The small molecule below binds the protein below.
Small molecule (SMILES): CC(=O)N[C@H]1[C@H](O[C@H]2[C@H](O)[C@@H](NC(C)=O)CO[C@@H]2CO)O[C@H](CO)[C@@H](O)[C@@H]1O

Binding-site contacts:
Ligand atom C2 contacts residue ASN162 of chain 1.G at 2.4 Å.
Ligand atom C8 contacts residue GLY127 of chain 1.G at 3.9 Å.
Ligand atom C7 contacts residue GLN158 of chain 1.G at 3.5 Å.
Ligand atom C1 contacts residue GLN158 of chain 1.G at 4.5 Å.
Ligand atom O7 contacts residue ASN162 of chain 1.G at 2.9 Å (h-bond).
Ligand atom O6 contacts residue ASN162 of chain 1.G at 4.5 Å.
Ligand atom O3 contacts residue GLN158 of chain 1.G at 3.8 Å.
Ligand atom O7 contacts residue GLY127 of chain 1.G at 3.3 Å.
Ligand atom C3 contacts residue GLN158 of chain 1.G at 3.7 Å.
Ligand atom N2 contacts residue GLN158 of chain 1.G at 2.8 Å (h-bond).
Ligand atom C5 contacts residue GLY127 of chain 1.G at 4.0 Å.
Ligand atom O6 contacts residue GLY127 of chain 1.G at 4.1 Å.
Ligand atom N2 contacts residue GLY127 of chain 1.G at 4.0 Å.
Ligand atom O3 contacts residue THR128 of chain 1.G at 4.4 Å.
Ligand atom C5 contacts residue ASN162 of chain 1.G at 3.7 Å.
Ligand atom C4 contacts residue ASN162 of chain 1.G at 4.2 Å.
Ligand atom C1 contacts residue ASN162 of chain 1.G at 1.4 Å.
Ligand atom C2 contacts residue GLN158 of chain 1.G at 3.7 Å.
Ligand atom O7 contacts residue THR128 of chain 1.G at 4.2 Å.
Ligand atom O7 contacts residue ARG126 of chain 1.G at 4.4 Å.
Ligand atom O4 contacts residue GLY127 of chain 1.G at 3.6 Å.
Ligand atom C6 contacts residue GLY127 of chain 1.G at 4.4 Å.
Ligand atom C2 contacts residue GLY127 of chain 1.G at 4.5 Å.
Ligand atom C3 contacts residue ASN162 of chain 1.G at 3.8 Å.
Ligand atom C4 contacts residue GLY127 of chain 1.G at 4.2 Å.
Ligand atom C7 contacts residue ASN162 of chain 1.G at 3.0 Å.
Ligand atom C8 contacts residue ASN162 of chain 1.G at 4.2 Å.
Ligand atom O5 contacts residue ASN162 of chain 1.G at 2.4 Å (h-bond).
Ligand atom C7 contacts residue GLY127 of chain 1.G at 3.5 Å.
Ligand atom C3 contacts residue GLY127 of chain 1.G at 3.9 Å.
Ligand atom C1 contacts residue GLY127 of chain 1.G at 4.4 Å.
Ligand atom C8 contacts residue GLN158 of chain 1.G at 3.3 Å.
Ligand atom N2 contacts residue ASN162 of chain 1.G at 2.8 Å (h-bond).

Sequence of chain 1.G:
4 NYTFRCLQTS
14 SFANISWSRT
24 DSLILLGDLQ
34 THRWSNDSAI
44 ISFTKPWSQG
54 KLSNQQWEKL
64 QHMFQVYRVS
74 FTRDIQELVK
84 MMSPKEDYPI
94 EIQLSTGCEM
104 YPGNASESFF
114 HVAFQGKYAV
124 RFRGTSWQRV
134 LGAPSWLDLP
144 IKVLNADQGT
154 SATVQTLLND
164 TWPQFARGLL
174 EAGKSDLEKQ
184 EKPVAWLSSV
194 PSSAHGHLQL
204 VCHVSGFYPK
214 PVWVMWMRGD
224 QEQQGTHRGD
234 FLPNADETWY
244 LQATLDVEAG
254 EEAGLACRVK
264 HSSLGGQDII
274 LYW